The small molecule below binds the protein below.
Small molecule (SMILES): C[C@H](N)C(=O)N[C@H](CCC(=O)N[C@@H](CCCCN)C(=O)O)C(=O)O

Sequence of chain 2.A:
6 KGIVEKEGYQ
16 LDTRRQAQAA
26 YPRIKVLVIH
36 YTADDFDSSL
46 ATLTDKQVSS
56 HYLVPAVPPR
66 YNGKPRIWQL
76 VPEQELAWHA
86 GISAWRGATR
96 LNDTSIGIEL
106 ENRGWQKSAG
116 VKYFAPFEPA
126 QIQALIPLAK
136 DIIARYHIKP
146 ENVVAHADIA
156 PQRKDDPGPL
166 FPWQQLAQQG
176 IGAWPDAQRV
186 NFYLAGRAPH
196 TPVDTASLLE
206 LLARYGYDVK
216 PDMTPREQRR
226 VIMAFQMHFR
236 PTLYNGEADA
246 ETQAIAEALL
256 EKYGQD

Binding-site contacts:
Ligand atom CG contacts residue VAL53 of chain 2.A at 3.5 Å (hydrophobic).
Ligand atom CB contacts residue TRP83 of chain 2.A at 3.9 Å (hydrophobic).
Ligand atom CB contacts residue HIS84 of chain 2.A at 3.4 Å.
Ligand atom CA contacts residue TRP83 of chain 2.A at 3.7 Å (hydrophobic).
Ligand atom OE1 contacts residue GLY86 of chain 2.A at 3.3 Å (h-bond).
Ligand atom CA contacts residue HIS84 of chain 2.A at 3.9 Å.
Ligand atom OE1 contacts residue TRP83 of chain 2.A at 3.2 Å.
Ligand atom OE1 contacts residue HIS84 of chain 2.A at 3.5 Å (h-bond).
Ligand atom C contacts residue HIS84 of chain 2.A at 3.8 Å.
Ligand atom O contacts residue ASN97 of chain 2.A at 3.4 Å (h-bond).
Ligand atom OXT contacts residue LYS159 of chain 2.A at 3.5 Å.
Ligand atom OXT contacts residue GLY86 of chain 2.A at 3.7 Å.
Ligand atom C contacts residue ASN97 of chain 2.A at 3.9 Å.
Ligand atom OXT contacts residue ARG158 of chain 2.A at 3.1 Å (salt-bridge).
Ligand atom C contacts residue VAL53 of chain 2.A at 3.8 Å (hydrophobic).
Ligand atom N contacts residue TRP83 of chain 2.A at 4.0 Å.
Ligand atom CA contacts residue VAL53 of chain 2.A at 4.0 Å (hydrophobic).
Ligand atom CA contacts residue HIS84 of chain 2.A at 3.6 Å.
Ligand atom CD contacts residue GLY86 of chain 2.A at 3.9 Å.
Ligand atom N contacts residue GLU104 of chain 2.A at 3.2 Å (salt-bridge).
Ligand atom CB contacts residue GLY86 of chain 2.A at 3.5 Å.
Ligand atom CG contacts residue TRP83 of chain 2.A at 3.9 Å (hydrophobic).
Ligand atom CB contacts residue GLU104 of chain 2.A at 3.4 Å.
Ligand atom OE1 contacts residue ALA85 of chain 2.A at 4.0 Å.
Ligand atom OXT contacts residue HIS151 of chain 2.A at 3.3 Å.
Ligand atom N contacts residue ZN1 of chain 2.C at 3.9 Å.
Ligand atom N contacts residue HIS84 of chain 2.A at 2.9 Å (h-bond).
Ligand atom CA contacts residue ASN97 of chain 2.A at 3.9 Å.
Ligand atom CD contacts residue TRP83 of chain 2.A at 3.8 Å (hydrophobic).
Ligand atom CB contacts residue VAL53 of chain 2.A at 4.0 Å (hydrophobic).
Ligand atom N contacts residue HIS35 of chain 2.A at 3.6 Å.
Ligand atom O contacts residue ARG158 of chain 2.A at 3.3 Å (salt-bridge).
Ligand atom OXT contacts residue ALA85 of chain 2.A at 3.5 Å (h-bond).
Ligand atom CA contacts residue GLU104 of chain 2.A at 3.5 Å.
Ligand atom O contacts residue VAL53 of chain 2.A at 3.4 Å.
Ligand atom N contacts residue HIS84 of chain 2.A at 2.8 Å (h-bond).
Ligand atom C contacts residue ARG158 of chain 2.A at 3.8 Å.
Ligand atom CB contacts residue TRP83 of chain 2.A at 3.3 Å (hydrophobic).
Ligand atom OE1 contacts residue ASN97 of chain 2.A at 3.0 Å (h-bond).
Ligand atom OXT contacts residue HIS84 of chain 2.A at 3.9 Å.